Binding-site contacts:
Ligand atom C11 contacts residue GLN182 of chain 1.A at 3.9 Å.
Ligand atom C16 contacts residue LEU153 of chain 1.A at 3.5 Å (hydrophobic).
Ligand atom C19 contacts residue PHE258 of chain 1.A at 3.7 Å (hydrophobic).
Ligand atom O33 contacts residue SER23 of chain 1.A at 2.4 Å (h-bond).
Ligand atom C14 contacts residue TYR43 of chain 1.A at 3.7 Å (hydrophobic).
Ligand atom CL1 contacts residue LEU153 of chain 1.A at 3.9 Å.
Ligand atom C20 contacts residue LEU153 of chain 1.A at 3.4 Å (hydrophobic).
Ligand atom C37 contacts residue GLY150 of chain 1.A at 3.7 Å.
Ligand atom C16 contacts residue VAL149 of chain 1.A at 3.8 Å (hydrophobic).
Ligand atom C13 contacts residue VAL149 of chain 1.A at 3.9 Å (hydrophobic).
Ligand atom O33 contacts residue PHE24 of chain 1.A at 3.2 Å (h-bond).
Ligand atom C15 contacts residue VAL149 of chain 1.A at 3.7 Å (hydrophobic).
Ligand atom O33 contacts residue MET295 of chain 1.A at 3.6 Å (h-bond).
Ligand atom C26 contacts residue PHE24 of chain 1.A at 3.7 Å (hydrophobic).
Ligand atom C31 contacts residue MET295 of chain 1.A at 3.6 Å (hydrophobic).
Ligand atom C14 contacts residue VAL149 of chain 1.A at 3.7 Å (hydrophobic).
Ligand atom CL1 contacts residue TYR43 of chain 1.A at 3.6 Å.
Ligand atom C15 contacts residue TYR43 of chain 1.A at 3.8 Å (hydrophobic).
Ligand atom C21 contacts residue LEU153 of chain 1.A at 3.4 Å (hydrophobic).
Ligand atom C19 contacts residue CYS259 of chain 1.A at 3.8 Å (hydrophobic).
Ligand atom O6 contacts residue LEU181 of chain 1.A at 3.7 Å.
Ligand atom C17 contacts residue PHE258 of chain 1.A at 3.8 Å (hydrophobic).
Ligand atom C14 contacts residue LEU46 of chain 1.A at 3.9 Å (hydrophobic).
Ligand atom C37 contacts residue MET177 of chain 1.A at 3.9 Å (hydrophobic).
Ligand atom O36 contacts residue VAL149 of chain 1.A at 3.8 Å.
Ligand atom C7 contacts residue LEU181 of chain 1.A at 3.9 Å (hydrophobic).
Ligand atom C18 contacts residue PHE258 of chain 1.A at 3.4 Å (hydrophobic).
Ligand atom C37 contacts residue GLY178 of chain 1.A at 3.5 Å.
Ligand atom C30 contacts residue PHE24 of chain 1.A at 3.6 Å (hydrophobic).
Ligand atom C19 contacts residue LEU153 of chain 1.A at 3.9 Å (hydrophobic).
Ligand atom C30 contacts residue MET265 of chain 1.A at 3.8 Å (hydrophobic).
Ligand atom C35 contacts residue GLY150 of chain 1.A at 3.8 Å.
Ligand atom O34 contacts residue LEU153 of chain 1.A at 3.7 Å.
Ligand atom O34 contacts residue GLY150 of chain 1.A at 3.5 Å.
Ligand atom O36 contacts residue GLY150 of chain 1.A at 3.8 Å.
Ligand atom C31 contacts residue SER23 of chain 1.A at 3.1 Å.
Ligand atom C35 contacts residue TYR246 of chain 1.A at 3.2 Å (hydrophobic).
Ligand atom O36 contacts residue LEU153 of chain 1.A at 3.7 Å.
Ligand atom O32 contacts residue SER23 of chain 1.A at 3.2 Å (h-bond).
Ligand atom O32 contacts residue MET265 of chain 1.A at 3.6 Å.

This small molecule binds to this protein.
Small molecule (SMILES): COc1cccc([C@H]2O[C@H](CC(=O)N3CCC(CC(=O)O)CC3)c3cccn3-c3ccc(Cl)cc32)c1OC

Sequence of chain 1.A:
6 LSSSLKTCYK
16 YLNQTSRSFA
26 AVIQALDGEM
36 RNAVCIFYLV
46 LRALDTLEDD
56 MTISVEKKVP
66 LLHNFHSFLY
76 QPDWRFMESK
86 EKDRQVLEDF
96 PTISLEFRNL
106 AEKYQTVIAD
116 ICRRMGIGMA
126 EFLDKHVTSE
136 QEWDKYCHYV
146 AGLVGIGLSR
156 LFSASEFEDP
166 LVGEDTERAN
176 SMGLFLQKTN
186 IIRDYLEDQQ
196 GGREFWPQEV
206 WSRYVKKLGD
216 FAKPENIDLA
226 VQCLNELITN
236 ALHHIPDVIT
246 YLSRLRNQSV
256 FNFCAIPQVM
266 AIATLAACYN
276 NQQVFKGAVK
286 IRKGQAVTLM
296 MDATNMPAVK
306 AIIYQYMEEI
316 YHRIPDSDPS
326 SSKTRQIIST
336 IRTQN